Binding-site contacts:
Ligand atom N4 contacts residue DMS1 of chain 15.F at 3.6 Å (h-bond).
Ligand atom C16 contacts residue ILE104 of chain 15.A at 3.7 Å (hydrophobic).
Ligand atom C21 contacts residue MET224 of chain 15.A at 4.0 Å (hydrophobic).
Ligand atom C17 contacts residue TYR128 of chain 15.A at 3.8 Å (hydrophobic).
Ligand atom C8 contacts residue PHE124 of chain 15.A at 3.6 Å (hydrophobic).
Ligand atom C7 contacts residue TYR197 of chain 15.A at 3.5 Å (hydrophobic).
Ligand atom C1 contacts residue DMS1 of chain 15.F at 4.1 Å.
Ligand atom C8 contacts residue TYR197 of chain 15.A at 3.4 Å (hydrophobic).
Ligand atom C10 contacts residue TYR128 of chain 15.A at 3.6 Å (hydrophobic).
Ligand atom N9 contacts residue TYR128 of chain 15.A at 4.1 Å.
Ligand atom N12 contacts residue TYR128 of chain 15.A at 2.5 Å (h-bond).
Ligand atom C7 contacts residue LEU106 of chain 15.A at 4.1 Å (hydrophobic).
Ligand atom N5 contacts residue DMS1 of chain 15.F at 3.9 Å.
Ligand atom C7 contacts residue PHE124 of chain 15.A at 3.8 Å (hydrophobic).
Ligand atom C11 contacts residue TYR128 of chain 15.A at 3.4 Å (hydrophobic).
Ligand atom C18 contacts residue TYR152 of chain 15.A at 3.8 Å (hydrophobic).
Ligand atom C10 contacts residue LEU106 of chain 15.A at 4.0 Å (hydrophobic).
Ligand atom C18 contacts residue VAL188 of chain 15.A at 3.9 Å (hydrophobic).
Ligand atom C14 contacts residue TYR128 of chain 15.A at 3.3 Å (hydrophobic).
Ligand atom C13 contacts residue SER126 of chain 15.A at 3.7 Å.
Ligand atom C16 contacts residue TYR128 of chain 15.A at 2.9 Å (hydrophobic).
Ligand atom C19 contacts residue VAL188 of chain 15.A at 3.5 Å (hydrophobic).
Ligand atom C20 contacts residue VAL188 of chain 15.A at 3.7 Å (hydrophobic).
Ligand atom C21 contacts residue ILE104 of chain 15.A at 3.5 Å (hydrophobic).
Ligand atom C10 contacts residue ILE104 of chain 15.A at 3.9 Å (hydrophobic).
Ligand atom C10 contacts residue MET221 of chain 15.A at 4.0 Å (hydrophobic).
Ligand atom N5 contacts residue ASN219 of chain 15.A at 4.1 Å.
Ligand atom C1 contacts residue ASN198 of chain 15.A at 4.0 Å.
Ligand atom C17 contacts residue ILE104 of chain 15.A at 3.8 Å (hydrophobic).
Ligand atom C13 contacts residue TYR128 of chain 15.A at 3.0 Å (hydrophobic).
Ligand atom C14 contacts residue TYR197 of chain 15.A at 4.1 Å (hydrophobic).
Ligand atom C19 contacts residue TYR152 of chain 15.A at 3.9 Å (hydrophobic).
Ligand atom C20 contacts residue VAL191 of chain 15.A at 3.5 Å (hydrophobic).
Ligand atom C15 contacts residue TYR128 of chain 15.A at 3.0 Å (hydrophobic).
Ligand atom N4 contacts residue ASN219 of chain 15.A at 4.0 Å.
Ligand atom C19 contacts residue VAL191 of chain 15.A at 4.0 Å (hydrophobic).
Ligand atom C14 contacts residue SER126 of chain 15.A at 3.6 Å.
Ligand atom C11 contacts residue ILE104 of chain 15.A at 3.5 Å (hydrophobic).
Ligand atom C13 contacts residue TYR197 of chain 15.A at 4.0 Å (hydrophobic).
Ligand atom C11 contacts residue MET221 of chain 15.A at 4.0 Å (hydrophobic).

Sequence of chain 15.A:
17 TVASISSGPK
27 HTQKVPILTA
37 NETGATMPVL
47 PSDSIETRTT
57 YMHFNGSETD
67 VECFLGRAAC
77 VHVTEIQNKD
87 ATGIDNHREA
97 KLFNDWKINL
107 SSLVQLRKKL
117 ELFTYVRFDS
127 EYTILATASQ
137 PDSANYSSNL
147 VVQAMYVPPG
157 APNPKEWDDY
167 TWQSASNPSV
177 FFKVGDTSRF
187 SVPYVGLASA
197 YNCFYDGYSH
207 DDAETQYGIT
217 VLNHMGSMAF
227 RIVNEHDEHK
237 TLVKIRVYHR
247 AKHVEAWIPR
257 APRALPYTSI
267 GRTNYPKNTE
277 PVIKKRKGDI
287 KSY

The protein below binds the small molecule below.
Small molecule (SMILES): COc1ccc(N2CCN(c3cccc(C)c3)CC2)nn1